Binding-site contacts:
Ligand atom NH1 contacts residue GLU78 of chain 1.D at 3.0 Å (salt-bridge).
Ligand atom C contacts residue TYR144 of chain 1.D at 3.5 Å (hydrophobic).
Ligand atom CG contacts residue ASN85 of chain 1.D at 3.6 Å.
Ligand atom CT2 contacts residue LEU61 of chain 1.D at 3.7 Å (hydrophobic).
Ligand atom N contacts residue LEU79 of chain 1.D at 3.7 Å.
Ligand atom CD1 contacts residue ARG49 of chain 1.D at 3.6 Å.
Ligand atom CD contacts residue TYR50 of chain 1.D at 3.2 Å (hydrophobic).
Ligand atom CD1 contacts residue VAL75 of chain 1.D at 3.6 Å (hydrophobic).
Ligand atom CD1 contacts residue LEU57 of chain 1.D at 3.7 Å (hydrophobic).
Ligand atom CZ contacts residue GLU78 of chain 1.D at 3.5 Å.
Ligand atom CG contacts residue LEU79 of chain 1.D at 3.6 Å (hydrophobic).
Ligand atom O contacts residue GLY87 of chain 1.D at 3.2 Å.
Ligand atom CD1 contacts residue GLN60 of chain 1.D at 3.4 Å.
Ligand atom CZ contacts residue ARG49 of chain 1.D at 3.4 Å.
Ligand atom CF1 contacts residue ARG49 of chain 1.D at 3.3 Å.
Ligand atom CH2 contacts residue GLN74 of chain 1.D at 3.0 Å.
Ligand atom CE1 contacts residue TYR50 of chain 1.D at 3.6 Å (hydrophobic).
Ligand atom CD contacts residue ARG88 of chain 1.D at 3.3 Å.
Ligand atom CA contacts residue LEU79 of chain 1.D at 3.7 Å (hydrophobic).
Ligand atom NH2 contacts residue GLU78 of chain 1.D at 2.8 Å (salt-bridge).
Ligand atom CG contacts residue ARG88 of chain 1.D at 3.4 Å.
Ligand atom OD1 contacts residue ARG88 of chain 1.D at 3.0 Å (salt-bridge).
Ligand atom OD2 contacts residue ARG88 of chain 1.D at 3.0 Å (salt-bridge).
Ligand atom CB contacts residue ASN85 of chain 1.D at 3.5 Å.
Ligand atom NH1 contacts residue ASP82 of chain 1.D at 3.0 Å (salt-bridge).
Ligand atom CG contacts residue TYR50 of chain 1.D at 3.7 Å (hydrophobic).
Ligand atom CD1 contacts residue TYR50 of chain 1.D at 3.5 Å (hydrophobic).
Ligand atom O contacts residue TYR144 of chain 1.D at 3.5 Å (h-bond).
Ligand atom OE2 contacts residue TYR50 of chain 1.D at 2.6 Å (h-bond).
Ligand atom OE1 contacts residue GLU78 of chain 1.D at 3.2 Å (salt-bridge).
Ligand atom OD1 contacts residue ASN85 of chain 1.D at 3.1 Å (h-bond).
Ligand atom CG1 contacts residue GLN60 of chain 1.D at 3.6 Å.
Ligand atom CB contacts residue TYR50 of chain 1.D at 3.7 Å (hydrophobic).
Ligand atom CB contacts residue TYR144 of chain 1.D at 3.5 Å (hydrophobic).
Ligand atom CG contacts residue TYR50 of chain 1.D at 3.2 Å (hydrophobic).
Ligand atom OD1 contacts residue ASN85 of chain 1.D at 3.4 Å.
Ligand atom CB contacts residue GLU78 of chain 1.D at 3.6 Å.
Ligand atom CB contacts residue VAL75 of chain 1.D at 3.4 Å (hydrophobic).
Ligand atom CT2 contacts residue GLN74 of chain 1.D at 3.1 Å.
Ligand atom OH contacts residue ARG49 of chain 1.D at 3.0 Å (salt-bridge).

The protein below binds the small molecule below.
Small molecule (SMILES): CC[C@H](C)[C@H](N)C(=O)N[C@H](CC(=O)N[C@H](C(=O)N[C@@H](C)C(=O)N[C@@H](CCC(N)=O)C(=O)N[C@@H](CCC(=O)O)CC(=O)N[C@@H](CC(C)C)C(=O)N[C@@H](CCCN=C(N)N)C(=O)N[C@@H](CCCN=C(N)N)C(=O)N[C@H](CC(=O)NCC(=O)N[C@@H](CC(=O)O)C(=O)N[C@@H](CCC(=O)O)C(=O)N[C@H](CC(=O)N[C@@H](CC(N)=O)C(=O)N[C@@H](C)C(=O)N[C@@H](Cc1ccc(O)cc1)C(=O)N[C@H](CC(N)=O)Cc1ccc(O)cc1)Cc1ccccc1)[C@@H](C)CC)[C@@H](C)CC)Cc1c[nH]c2ccccc12

Sequence of chain 1.D:
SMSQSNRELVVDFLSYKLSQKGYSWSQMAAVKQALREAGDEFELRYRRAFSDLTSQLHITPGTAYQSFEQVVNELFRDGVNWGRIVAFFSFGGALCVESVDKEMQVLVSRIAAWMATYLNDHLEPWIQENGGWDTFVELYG